Binding-site contacts:
Ligand atom N1 contacts residue PRO631 of chain 4.C at 4.2 Å.
Ligand atom C6 contacts residue GLY639 of chain 4.C at 3.7 Å.
Ligand atom C8 contacts residue HIS630 of chain 4.C at 3.3 Å.
Ligand atom C5 contacts residue SER632 of chain 4.C at 3.9 Å.
Ligand atom C5 contacts residue PRO631 of chain 4.C at 4.4 Å (hydrophobic).
Ligand atom N6 contacts residue PRO633 of chain 4.C at 4.4 Å.
Ligand atom N6 contacts residue GLY639 of chain 4.C at 3.5 Å (h-bond).
Ligand atom N7 contacts residue HIS630 of chain 4.C at 3.7 Å.
Ligand atom N6 contacts residue PHE638 of chain 4.C at 3.7 Å.
Ligand atom C2 contacts residue GLY639 of chain 4.C at 2.9 Å.
Ligand atom N6 contacts residue SER632 of chain 4.C at 3.6 Å.
Ligand atom N3 contacts residue PRO631 of chain 4.C at 4.1 Å.
Ligand atom N7 contacts residue ASP609 of chain 4.C at 4.0 Å.
Ligand atom N9 contacts residue PRO631 of chain 4.C at 3.8 Å.
Ligand atom C2 contacts residue PRO631 of chain 4.C at 4.2 Å (hydrophobic).
Ligand atom C4 contacts residue PRO631 of chain 4.C at 4.2 Å (hydrophobic).
Ligand atom C6 contacts residue SER632 of chain 4.C at 4.0 Å.
Ligand atom N3 contacts residue GLY639 of chain 4.C at 4.2 Å.
Ligand atom C2 contacts residue ILE622 of chain 4.C at 4.3 Å (hydrophobic).
Ligand atom N6 contacts residue GLY637 of chain 4.C at 3.4 Å (h-bond).
Ligand atom C6 contacts residue PRO631 of chain 4.C at 4.3 Å (hydrophobic).
Ligand atom N1 contacts residue PHE638 of chain 4.C at 4.1 Å.
Ligand atom N1 contacts residue GLY639 of chain 4.C at 3.0 Å (h-bond).
Ligand atom N7 contacts residue SER632 of chain 4.C at 3.7 Å.
Ligand atom N9 contacts residue HIS630 of chain 4.C at 4.4 Å.

Sequence of chain 4.C:
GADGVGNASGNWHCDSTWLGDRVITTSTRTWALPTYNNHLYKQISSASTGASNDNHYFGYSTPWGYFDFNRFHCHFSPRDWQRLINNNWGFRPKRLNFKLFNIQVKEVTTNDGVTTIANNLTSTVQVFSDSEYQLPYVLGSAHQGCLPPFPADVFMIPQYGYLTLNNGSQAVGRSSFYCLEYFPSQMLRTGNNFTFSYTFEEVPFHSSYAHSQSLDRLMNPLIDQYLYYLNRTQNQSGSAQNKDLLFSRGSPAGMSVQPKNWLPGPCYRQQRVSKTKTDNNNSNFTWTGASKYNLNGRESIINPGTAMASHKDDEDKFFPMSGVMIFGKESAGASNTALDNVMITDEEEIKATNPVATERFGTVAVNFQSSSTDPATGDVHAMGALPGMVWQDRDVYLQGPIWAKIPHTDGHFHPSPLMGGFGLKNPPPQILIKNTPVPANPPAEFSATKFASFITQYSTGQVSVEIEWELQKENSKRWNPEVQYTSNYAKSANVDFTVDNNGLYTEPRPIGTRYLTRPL

The small molecule below binds the protein below.
Small molecule (SMILES): Nc1ncnc2[nH]cnc12